Binding-site contacts:
Ligand atom C4' contacts residue TYR19 of chain 30.B at 3.8 Å (hydrophobic).
Ligand atom O2' contacts residue THR17 of chain 26.B at 2.8 Å.
Ligand atom OP2 contacts residue THR17 of chain 26.B at 3.5 Å.
Ligand atom O2' contacts residue CYS203 of chain 28.A at 3.3 Å (h-bond).
Ligand atom C2 contacts residue TYR58 of chain 28.B at 3.8 Å (hydrophobic).
Ligand atom N1 contacts residue ARG68 of chain 28.B at 3.9 Å.
Ligand atom OP1 contacts residue THR17 of chain 26.B at 3.7 Å.
Ligand atom C5' contacts residue ARG202 of chain 28.A at 3.9 Å.
Ligand atom OP2 contacts residue ARG202 of chain 28.A at 3.6 Å.
Ligand atom C2 contacts residue TRP21 of chain 26.B at 3.2 Å (hydrophobic).
Ligand atom O2 contacts residue TRP21 of chain 26.B at 2.9 Å.
Ligand atom C1' contacts residue ARG68 of chain 28.B at 3.8 Å.
Ligand atom C2' contacts residue ARG55 of chain 28.B at 3.4 Å.
Ligand atom C1' contacts residue TRP21 of chain 26.B at 3.9 Å (hydrophobic).
Ligand atom N3 contacts residue ARG55 of chain 28.B at 3.2 Å (salt-bridge).
Ligand atom P contacts residue THR17 of chain 26.B at 3.9 Å.
Ligand atom C2 contacts residue ALA56 of chain 28.B at 3.8 Å (hydrophobic).
Ligand atom N1 contacts residue TRP21 of chain 26.B at 3.8 Å.
Ligand atom O2' contacts residue THR44 of chain 28.B at 3.9 Å.
Ligand atom C4 contacts residue TRP21 of chain 26.B at 3.7 Å (hydrophobic).
Ligand atom OP2 contacts residue ARG55 of chain 28.B at 2.9 Å (salt-bridge).
Ligand atom N1 contacts residue ALA56 of chain 28.B at 3.2 Å (h-bond).
Ligand atom O3' contacts residue TYR19 of chain 30.B at 3.0 Å (h-bond).
Ligand atom OP1 contacts residue MET15 of chain 26.B at 3.1 Å.
Ligand atom O2 contacts residue TYR58 of chain 28.B at 3.6 Å.
Ligand atom OP1 contacts residue TYR19 of chain 30.B at 3.6 Å (h-bond).
Ligand atom N3 contacts residue TRP21 of chain 26.B at 3.2 Å.
Ligand atom O4' contacts residue ARG202 of chain 28.A at 3.9 Å.
Ligand atom C6 contacts residue TYR58 of chain 28.B at 3.8 Å (hydrophobic).
Ligand atom C2 contacts residue ARG55 of chain 28.B at 3.1 Å.
Ligand atom N6 contacts residue TYR58 of chain 28.B at 3.5 Å (h-bond).
Ligand atom O2' contacts residue TYR19 of chain 30.B at 3.7 Å.
Ligand atom O4 contacts residue TRP21 of chain 26.B at 3.4 Å.
Ligand atom N1 contacts residue TYR58 of chain 28.B at 3.5 Å.
Ligand atom O2' contacts residue ARG55 of chain 28.B at 3.8 Å.
Ligand atom P contacts residue TYR19 of chain 30.B at 4.0 Å.
Ligand atom C2' contacts residue THR17 of chain 26.B at 3.7 Å.
Ligand atom O2' contacts residue LEU41 of chain 28.B at 3.8 Å.
Ligand atom O4' contacts residue ARG68 of chain 28.B at 3.0 Å (salt-bridge).
Ligand atom O2' contacts residue ARG55 of chain 28.B at 3.1 Å (salt-bridge).

Sequence of chain 30.B:
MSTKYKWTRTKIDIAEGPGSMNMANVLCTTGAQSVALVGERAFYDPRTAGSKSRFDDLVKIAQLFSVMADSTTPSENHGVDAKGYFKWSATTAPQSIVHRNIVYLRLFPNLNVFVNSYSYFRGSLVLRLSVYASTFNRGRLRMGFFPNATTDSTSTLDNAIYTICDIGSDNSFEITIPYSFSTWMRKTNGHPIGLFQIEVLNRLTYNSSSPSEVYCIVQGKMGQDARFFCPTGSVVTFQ

Sequence of chain 28.A:
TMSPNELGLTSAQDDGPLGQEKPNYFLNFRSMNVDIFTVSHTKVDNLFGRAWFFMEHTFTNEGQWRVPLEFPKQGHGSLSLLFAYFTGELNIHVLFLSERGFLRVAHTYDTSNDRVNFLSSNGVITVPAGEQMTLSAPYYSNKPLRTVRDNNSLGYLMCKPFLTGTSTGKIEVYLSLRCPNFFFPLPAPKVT

Sequence of chain 28.B:
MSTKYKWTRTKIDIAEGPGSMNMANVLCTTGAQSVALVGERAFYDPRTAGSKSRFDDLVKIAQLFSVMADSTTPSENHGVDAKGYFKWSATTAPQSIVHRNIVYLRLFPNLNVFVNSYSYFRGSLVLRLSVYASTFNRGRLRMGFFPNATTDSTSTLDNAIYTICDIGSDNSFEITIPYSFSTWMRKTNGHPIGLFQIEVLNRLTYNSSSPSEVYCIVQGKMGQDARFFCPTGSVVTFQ

Sequence of chain 26.B:
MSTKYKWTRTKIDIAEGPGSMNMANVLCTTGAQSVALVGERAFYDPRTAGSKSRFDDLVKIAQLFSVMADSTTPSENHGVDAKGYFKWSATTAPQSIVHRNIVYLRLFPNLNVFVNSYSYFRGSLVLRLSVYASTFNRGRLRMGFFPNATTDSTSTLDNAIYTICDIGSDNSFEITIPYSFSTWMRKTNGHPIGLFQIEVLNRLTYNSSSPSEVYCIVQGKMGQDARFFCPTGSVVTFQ

This protein binds this small molecule.
Small molecule (SMILES): Nc1ncnc2c1ncn2[C@@H]1O[C@H](CO)[C@@H](O[P](=O)(O)OC[C@H]2O[C@@H](n3ccc(=O)[nH]c3=O)[C@H](O)[C@@H]2O[P](=O)(O)OC[C@H]2O[C@@H](n3ccc(=O)[nH]c3=O)[C@H](O)[C@@H]2O[P](=O)(O)OC[C@H]2O[C@@H](n3ccc(=O)[nH]c3=O)[C@H](O)[C@@H]2O[P](=O)(O)OC[C@H]2O[C@@H](n3ccc(=O)[nH]c3=O)[C@H](O)[C@@H]2O[P](=O)(O)OC[C@H]2O[C@@H](n3ccc(=O)[nH]c3=O)[C@H](O)[C@@H]2O)[C@H]1O